The small molecule below binds the protein below.
Small molecule (SMILES): CC(=O)N[C@H]1[C@H](O[C@H]2[C@H](O)[C@@H](NC(C)=O)CO[C@@H]2CO[C@@H]2O[C@@H](C)[C@@H](O)[C@@H](O)[C@@H]2O)O[C@H](CO)[C@@H](O[C@@H]2O[C@H](CO[C@H]3O[C@H](CO)[C@@H](O)[C@H](O)[C@@H]3O)[C@@H](O)[C@H](O)[C@@H]2O)[C@@H]1O

Binding-site contacts:
Ligand atom C1 contacts residue ASN156 of chain 1.B at 1.4 Å.
Ligand atom O5 contacts residue TYR159 of chain 1.B at 4.0 Å.
Ligand atom C3 contacts residue THR176 of chain 1.B at 4.5 Å.
Ligand atom O5 contacts residue TYR159 of chain 1.B at 4.1 Å.
Ligand atom C3 contacts residue VAL155 of chain 1.B at 4.5 Å (hydrophobic).
Ligand atom C1 contacts residue TYR159 of chain 1.B at 4.3 Å (hydrophobic).
Ligand atom C5 contacts residue ASN156 of chain 1.B at 3.7 Å.
Ligand atom C8 contacts residue TYR159 of chain 1.B at 4.5 Å (hydrophobic).
Ligand atom O3 contacts residue THR176 of chain 1.B at 3.3 Å (h-bond).
Ligand atom O3 contacts residue LEU175 of chain 1.B at 4.2 Å.
Ligand atom O4 contacts residue GLY174 of chain 1.B at 2.5 Å (h-bond).
Ligand atom O4 contacts residue THR176 of chain 1.B at 4.0 Å.
Ligand atom O6 contacts residue TYR159 of chain 1.B at 4.0 Å.
Ligand atom N2 contacts residue ASN156 of chain 1.B at 2.8 Å (h-bond).
Ligand atom C4 contacts residue ASN156 of chain 1.B at 4.2 Å.
Ligand atom C4 contacts residue GLY174 of chain 1.B at 3.4 Å.
Ligand atom C6 contacts residue GLY174 of chain 1.B at 3.8 Å.
Ligand atom C6 contacts residue TYR159 of chain 1.B at 3.6 Å (hydrophobic).
Ligand atom O5 contacts residue ASN156 of chain 1.B at 2.4 Å (h-bond).
Ligand atom O4 contacts residue LEU175 of chain 1.B at 3.8 Å.
Ligand atom C5 contacts residue TYR159 of chain 1.B at 3.3 Å (hydrophobic).
Ligand atom C3 contacts residue PHE181 of chain 1.B at 4.3 Å (hydrophobic).
Ligand atom O6 contacts residue VAL155 of chain 1.B at 4.5 Å.
Ligand atom C7 contacts residue ASN156 of chain 1.B at 3.6 Å.
Ligand atom C3 contacts residue ASN156 of chain 1.B at 3.8 Å.
Ligand atom O3 contacts residue PHE181 of chain 1.B at 3.4 Å.
Ligand atom C2 contacts residue ASN156 of chain 1.B at 2.4 Å.
Ligand atom C1 contacts residue VAL155 of chain 1.B at 3.9 Å (hydrophobic).
Ligand atom O5 contacts residue VAL155 of chain 1.B at 3.5 Å.
Ligand atom C5 contacts residue GLY174 of chain 1.B at 4.2 Å.
Ligand atom C4 contacts residue TYR159 of chain 1.B at 4.5 Å (hydrophobic).
Ligand atom O2 contacts residue THR176 of chain 1.B at 4.2 Å.
Ligand atom C5 contacts residue TYR159 of chain 1.B at 4.2 Å (hydrophobic).
Ligand atom O7 contacts residue ASN156 of chain 1.B at 3.5 Å (h-bond).
Ligand atom C2 contacts residue THR176 of chain 1.B at 4.0 Å.
Ligand atom C6 contacts residue TYR159 of chain 1.B at 3.2 Å (hydrophobic).

Sequence of chain 1.B:
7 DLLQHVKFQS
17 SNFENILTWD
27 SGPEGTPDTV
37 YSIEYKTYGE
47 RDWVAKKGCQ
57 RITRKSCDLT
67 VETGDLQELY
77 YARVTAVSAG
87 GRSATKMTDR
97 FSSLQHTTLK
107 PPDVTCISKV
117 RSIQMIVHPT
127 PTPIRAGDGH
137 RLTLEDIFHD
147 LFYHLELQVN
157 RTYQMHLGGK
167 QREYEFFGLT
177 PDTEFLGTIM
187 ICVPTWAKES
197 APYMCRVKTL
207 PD